Binding-site contacts:
Ligand atom O3' contacts residue GLU181 of chain 1.B at 2.7 Å (salt-bridge).
Ligand atom O2' contacts residue MET180 of chain 1.B at 3.5 Å (h-bond).
Ligand atom N3 contacts residue MET180 of chain 1.B at 3.4 Å.
Ligand atom N7 contacts residue GLY92 of chain 1.B at 3.8 Å.
Ligand atom O4' contacts residue SO41 of chain 1.F at 3.2 Å (h-bond).
Ligand atom C4' contacts residue ARG43 of chain 2.B at 3.8 Å.
Ligand atom C2 contacts residue VAL178 of chain 1.B at 3.5 Å (hydrophobic).
Ligand atom O3' contacts residue MET64 of chain 1.B at 3.6 Å.
Ligand atom O2' contacts residue GLU179 of chain 1.B at 3.6 Å.
Ligand atom C2' contacts residue SO41 of chain 1.F at 3.5 Å.
Ligand atom O2' contacts residue GLU181 of chain 1.B at 2.6 Å (salt-bridge).
Ligand atom C5 contacts residue VAL178 of chain 1.B at 3.5 Å (hydrophobic).
Ligand atom C5' contacts residue MET64 of chain 1.B at 3.8 Å (hydrophobic).
Ligand atom N3 contacts residue PHE159 of chain 1.B at 3.8 Å.
Ligand atom C3' contacts residue MET180 of chain 1.B at 3.6 Å (hydrophobic).
Ligand atom C9 contacts residue SER90 of chain 1.B at 3.7 Å.
Ligand atom C1' contacts residue SER90 of chain 1.B at 3.6 Å.
Ligand atom C5' contacts residue HIS4 of chain 2.B at 3.5 Å.
Ligand atom O2' contacts residue ARG87 of chain 1.B at 3.0 Å (salt-bridge).
Ligand atom C2' contacts residue MET180 of chain 1.B at 3.7 Å (hydrophobic).
Ligand atom O5' contacts residue HIS4 of chain 2.B at 2.9 Å (h-bond).
Ligand atom C1' contacts residue SO41 of chain 1.F at 3.1 Å.
Ligand atom N3 contacts residue GLU179 of chain 1.B at 3.5 Å.
Ligand atom C2 contacts residue PHE159 of chain 1.B at 3.7 Å (hydrophobic).
Ligand atom C3' contacts residue GLU181 of chain 1.B at 3.6 Å.
Ligand atom N8 contacts residue SER90 of chain 1.B at 3.3 Å (h-bond).
Ligand atom C4 contacts residue VAL178 of chain 1.B at 3.5 Å (hydrophobic).
Ligand atom O4' contacts residue SER90 of chain 1.B at 3.8 Å.
Ligand atom O2' contacts residue SO41 of chain 1.F at 2.8 Å (h-bond).
Ligand atom N7 contacts residue CYS91 of chain 1.B at 3.8 Å.
Ligand atom C2' contacts residue GLU181 of chain 1.B at 3.7 Å.
Ligand atom N1 contacts residue VAL178 of chain 1.B at 3.4 Å.
Ligand atom O6 contacts residue GLY92 of chain 1.B at 3.5 Å.
Ligand atom O3' contacts residue SO41 of chain 1.F at 2.5 Å (h-bond).
Ligand atom N3 contacts residue VAL178 of chain 1.B at 3.6 Å.
Ligand atom C3' contacts residue SO41 of chain 1.F at 3.4 Å.
Ligand atom O5' contacts residue PHE159 of chain 1.B at 3.6 Å.
Ligand atom C6 contacts residue VAL178 of chain 1.B at 3.5 Å (hydrophobic).
Ligand atom C4' contacts residue SO41 of chain 1.F at 3.2 Å.
Ligand atom O6 contacts residue ASP204 of chain 1.B at 3.5 Å (salt-bridge).

Sequence of chain 2.B:
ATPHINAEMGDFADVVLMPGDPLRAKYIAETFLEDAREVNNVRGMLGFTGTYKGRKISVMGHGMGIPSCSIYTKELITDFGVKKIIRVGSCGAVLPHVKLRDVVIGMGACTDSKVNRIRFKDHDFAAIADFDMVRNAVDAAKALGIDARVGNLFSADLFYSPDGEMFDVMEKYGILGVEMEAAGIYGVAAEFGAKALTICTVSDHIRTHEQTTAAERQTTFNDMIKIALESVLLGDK

Sequence of chain 1.B:
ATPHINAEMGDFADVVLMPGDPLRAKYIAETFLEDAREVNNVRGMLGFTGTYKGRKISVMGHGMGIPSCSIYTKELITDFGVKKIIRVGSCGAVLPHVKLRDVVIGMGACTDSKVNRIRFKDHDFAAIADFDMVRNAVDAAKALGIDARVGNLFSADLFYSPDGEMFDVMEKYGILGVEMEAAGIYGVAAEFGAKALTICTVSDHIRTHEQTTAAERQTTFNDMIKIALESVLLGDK

A small-molecule ligand and the protein it binds are described below.
Small molecule (SMILES): O=c1[nH]cnc2c([C@@H]3O[C@H](CO)[C@@H](O)[C@H]3O)n[nH]c12